The protein below binds the small molecule below.
Small molecule (SMILES): Nc1ncnc2c1ncn2[C@H]1C[C@H](O)[C@@H](CO[P](=O)(O)O[P](=O)(O)OP(=O)(O)O)O1

Sequence of chain 1.B:
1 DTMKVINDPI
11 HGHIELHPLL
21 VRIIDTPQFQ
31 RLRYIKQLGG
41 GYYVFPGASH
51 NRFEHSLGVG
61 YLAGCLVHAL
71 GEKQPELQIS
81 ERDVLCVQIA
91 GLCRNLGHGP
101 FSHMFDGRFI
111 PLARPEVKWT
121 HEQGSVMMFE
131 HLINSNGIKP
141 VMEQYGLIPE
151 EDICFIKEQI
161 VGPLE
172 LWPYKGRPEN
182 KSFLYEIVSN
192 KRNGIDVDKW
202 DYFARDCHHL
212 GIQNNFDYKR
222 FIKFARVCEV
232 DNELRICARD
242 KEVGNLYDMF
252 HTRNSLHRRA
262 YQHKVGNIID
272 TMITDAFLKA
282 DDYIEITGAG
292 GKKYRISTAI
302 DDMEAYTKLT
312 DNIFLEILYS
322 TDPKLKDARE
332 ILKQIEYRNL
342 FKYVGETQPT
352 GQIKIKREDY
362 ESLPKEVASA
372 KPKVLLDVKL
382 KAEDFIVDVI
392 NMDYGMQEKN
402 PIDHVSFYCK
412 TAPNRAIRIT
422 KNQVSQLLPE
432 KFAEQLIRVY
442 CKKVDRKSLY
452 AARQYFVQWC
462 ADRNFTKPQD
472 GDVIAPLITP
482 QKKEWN

Sequence of chain 1.A:
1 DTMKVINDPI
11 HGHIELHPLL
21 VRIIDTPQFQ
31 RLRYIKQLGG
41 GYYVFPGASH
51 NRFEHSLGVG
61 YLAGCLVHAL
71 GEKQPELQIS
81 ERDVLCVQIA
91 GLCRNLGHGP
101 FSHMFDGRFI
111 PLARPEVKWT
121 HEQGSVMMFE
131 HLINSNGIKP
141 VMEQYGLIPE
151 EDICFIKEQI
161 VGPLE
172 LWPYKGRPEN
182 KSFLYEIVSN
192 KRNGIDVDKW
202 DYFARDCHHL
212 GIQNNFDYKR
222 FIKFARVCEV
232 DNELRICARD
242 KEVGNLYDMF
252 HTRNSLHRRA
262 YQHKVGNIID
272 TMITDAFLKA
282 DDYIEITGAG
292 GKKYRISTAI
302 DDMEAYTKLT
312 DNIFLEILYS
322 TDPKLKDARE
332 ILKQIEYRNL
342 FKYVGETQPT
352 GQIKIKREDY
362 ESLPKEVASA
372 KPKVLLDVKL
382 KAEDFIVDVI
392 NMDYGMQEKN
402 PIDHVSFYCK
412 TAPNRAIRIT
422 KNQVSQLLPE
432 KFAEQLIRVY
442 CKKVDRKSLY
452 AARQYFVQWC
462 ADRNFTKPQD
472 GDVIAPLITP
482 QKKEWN

Sequence of chain 1.D:
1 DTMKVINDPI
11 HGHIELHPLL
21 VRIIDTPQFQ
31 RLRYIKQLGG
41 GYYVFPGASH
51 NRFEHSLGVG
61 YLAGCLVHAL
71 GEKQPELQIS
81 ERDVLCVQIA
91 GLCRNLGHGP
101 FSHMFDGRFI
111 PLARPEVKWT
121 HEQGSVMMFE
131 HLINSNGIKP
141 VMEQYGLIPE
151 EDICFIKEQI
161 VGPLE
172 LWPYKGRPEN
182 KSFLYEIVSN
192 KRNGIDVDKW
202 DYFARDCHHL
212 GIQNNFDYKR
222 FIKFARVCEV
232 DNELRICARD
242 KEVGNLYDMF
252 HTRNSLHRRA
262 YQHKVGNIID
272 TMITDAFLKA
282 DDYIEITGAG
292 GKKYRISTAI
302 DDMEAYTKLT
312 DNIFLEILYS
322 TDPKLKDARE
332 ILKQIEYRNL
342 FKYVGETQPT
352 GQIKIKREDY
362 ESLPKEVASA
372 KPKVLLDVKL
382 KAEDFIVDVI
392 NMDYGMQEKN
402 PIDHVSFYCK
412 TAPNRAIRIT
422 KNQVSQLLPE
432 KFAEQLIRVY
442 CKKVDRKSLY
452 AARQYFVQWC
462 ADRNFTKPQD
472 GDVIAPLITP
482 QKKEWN

Binding-site contacts:
Ligand atom PB contacts residue MG1 of chain 1.H at 3.3 Å.
Ligand atom C4' contacts residue VAL5 of chain 1.A at 3.4 Å (hydrophobic).
Ligand atom O1B contacts residue MG1 of chain 1.H at 1.9 Å.
Ligand atom O3G contacts residue GTP1 of chain 1.S at 2.7 Å (h-bond).
Ligand atom PG contacts residue ARG240 of chain 1.B at 3.5 Å.
Ligand atom PG contacts residue MG1 of chain 1.H at 3.2 Å.
Ligand atom O2A contacts residue LYS242 of chain 1.B at 3.0 Å (salt-bridge).
Ligand atom C5 contacts residue ARG221 of chain 1.B at 3.4 Å.
Ligand atom O1G contacts residue ARG240 of chain 1.B at 2.5 Å (salt-bridge).
Ligand atom O1A contacts residue LYS242 of chain 1.B at 2.5 Å (salt-bridge).
Ligand atom C5' contacts residue VAL5 of chain 1.A at 3.2 Å (hydrophobic).
Ligand atom O3' contacts residue ASN7 of chain 1.A at 3.1 Å (h-bond).
Ligand atom C3' contacts residue GTP1 of chain 1.S at 3.5 Å.
Ligand atom N3 contacts residue ASN7 of chain 1.A at 3.0 Å (h-bond).
Ligand atom O2G contacts residue ARG240 of chain 1.B at 3.1 Å (salt-bridge).
Ligand atom O3' contacts residue GTP1 of chain 1.S at 3.2 Å (h-bond).
Ligand atom O1B contacts residue GTP1 of chain 1.S at 2.8 Å (h-bond).
Ligand atom PA contacts residue LYS242 of chain 1.B at 3.2 Å.
Ligand atom O4' contacts residue ARG221 of chain 1.B at 3.2 Å (salt-bridge).
Ligand atom O2B contacts residue HIS264 of chain 1.D at 2.8 Å.
Ligand atom C1' contacts residue ASN7 of chain 1.A at 3.3 Å.
Ligand atom O1G contacts residue LYS265 of chain 1.D at 3.3 Å (salt-bridge).
Ligand atom PB contacts residue LYS265 of chain 1.D at 3.1 Å.
Ligand atom O3G contacts residue LYS411 of chain 1.B at 3.3 Å (salt-bridge).
Ligand atom O1A contacts residue ARG221 of chain 1.B at 3.1 Å (salt-bridge).
Ligand atom C3' contacts residue VAL44 of chain 1.D at 3.2 Å (hydrophobic).
Ligand atom N7 contacts residue ARG221 of chain 1.B at 3.4 Å (salt-bridge).
Ligand atom O3' contacts residue VAL44 of chain 1.D at 2.5 Å (h-bond).
Ligand atom O3A contacts residue GTP1 of chain 1.S at 3.4 Å (h-bond).
Ligand atom C4' contacts residue GTP1 of chain 1.S at 3.4 Å.
Ligand atom N9 contacts residue ARG221 of chain 1.B at 3.3 Å (salt-bridge).
Ligand atom O2A contacts residue HIS264 of chain 1.D at 2.5 Å (h-bond).
Ligand atom O3B contacts residue LYS265 of chain 1.D at 2.6 Å (salt-bridge).
Ligand atom C4 contacts residue ARG221 of chain 1.B at 3.2 Å.
Ligand atom C2' contacts residue PHE45 of chain 1.D at 3.3 Å (hydrophobic).
Ligand atom N6 contacts residue ARG260 of chain 1.D at 3.0 Å.
Ligand atom N6 contacts residue ASN246 of chain 1.B at 3.3 Å (h-bond).
Ligand atom C5' contacts residue GTP1 of chain 1.S at 3.4 Å.
Ligand atom O3G contacts residue MG1 of chain 1.H at 1.9 Å.
Ligand atom O2B contacts residue LYS265 of chain 1.D at 2.5 Å (salt-bridge).